Sequence of chain 1.B:
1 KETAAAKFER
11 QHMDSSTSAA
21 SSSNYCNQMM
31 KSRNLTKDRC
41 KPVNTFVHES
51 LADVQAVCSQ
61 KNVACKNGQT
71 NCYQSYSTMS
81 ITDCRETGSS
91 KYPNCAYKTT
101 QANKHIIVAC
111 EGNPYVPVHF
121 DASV

A small-molecule ligand and the protein it binds are described below.
Small molecule (SMILES): O=c1ccn([C@H]2C[C@H](OP(=O)(O)O)[C@@H](CO)O2)c(=O)[nH]1

Binding-site contacts:
Ligand atom C4 contacts residue VAL43 of chain 1.B at 4.0 Å (hydrophobic).
Ligand atom P contacts residue LYS41 of chain 1.B at 3.8 Å.
Ligand atom N3 contacts residue THR45 of chain 1.B at 2.7 Å (h-bond).
Ligand atom O5' contacts residue HIS119 of chain 1.B at 2.8 Å (h-bond).
Ligand atom P contacts residue HIS12 of chain 1.B at 3.8 Å.
Ligand atom C2 contacts residue PHE120 of chain 1.B at 3.7 Å (hydrophobic).
Ligand atom N3 contacts residue PHE120 of chain 1.B at 3.8 Å.
Ligand atom P contacts residue GLN11 of chain 1.B at 3.7 Å.
Ligand atom C3' contacts residue PHE120 of chain 1.B at 3.4 Å (hydrophobic).
Ligand atom C1' contacts residue PHE120 of chain 1.B at 4.2 Å (hydrophobic).
Ligand atom P contacts residue HIS119 of chain 1.B at 4.0 Å.
Ligand atom C3' contacts residue HIS119 of chain 1.B at 3.6 Å.
Ligand atom O2P contacts residue HIS12 of chain 1.B at 3.3 Å (h-bond).
Ligand atom C1' contacts residue VAL43 of chain 1.B at 4.1 Å (hydrophobic).
Ligand atom O1P contacts residue HIS12 of chain 1.B at 2.6 Å (h-bond).
Ligand atom O2P contacts residue GLN11 of chain 1.B at 4.0 Å.
Ligand atom C2 contacts residue VAL43 of chain 1.B at 4.2 Å (hydrophobic).
Ligand atom N1 contacts residue PHE120 of chain 1.B at 4.2 Å.
Ligand atom C2' contacts residue HIS12 of chain 1.B at 4.1 Å.
Ligand atom O2P contacts residue HIS119 of chain 1.B at 3.1 Å.
Ligand atom O3' contacts residue LYS41 of chain 1.B at 3.9 Å.
Ligand atom O1P contacts residue GLN11 of chain 1.B at 2.6 Å (h-bond).
Ligand atom O2P contacts residue PHE120 of chain 1.B at 3.1 Å (h-bond).
Ligand atom C2 contacts residue THR45 of chain 1.B at 3.6 Å.
Ligand atom O2 contacts residue PHE120 of chain 1.B at 3.8 Å.
Ligand atom O2 contacts residue ASN44 of chain 1.B at 3.5 Å.
Ligand atom O2 contacts residue VAL43 of chain 1.B at 4.1 Å.
Ligand atom O4 contacts residue ASP83 of chain 1.B at 3.9 Å.
Ligand atom O5' contacts residue PHE120 of chain 1.B at 3.6 Å.
Ligand atom C2' contacts residue PHE120 of chain 1.B at 3.3 Å (hydrophobic).
Ligand atom O1P contacts residue LYS41 of chain 1.B at 2.8 Å (salt-bridge).
Ligand atom N3 contacts residue VAL43 of chain 1.B at 4.2 Å.
Ligand atom C5' contacts residue HIS119 of chain 1.B at 3.4 Å.
Ligand atom C2 contacts residue ASN44 of chain 1.B at 4.0 Å.
Ligand atom C4 contacts residue THR45 of chain 1.B at 3.4 Å.
Ligand atom O2 contacts residue HIS12 of chain 1.B at 3.2 Å.
Ligand atom O3P contacts residue LYS41 of chain 1.B at 4.2 Å.
Ligand atom O2 contacts residue THR45 of chain 1.B at 3.0 Å (h-bond).
Ligand atom O3P contacts residue GLN11 of chain 1.B at 3.0 Å (h-bond).
Ligand atom O4 contacts residue THR45 of chain 1.B at 3.2 Å (h-bond).